This protein binds this small molecule.
Small molecule (SMILES): CC(=O)N[C@@H]1[C@@H](O)[C@H](O)[C@@H](CO)O[C@H]1O

Sequence of chain 1.B:
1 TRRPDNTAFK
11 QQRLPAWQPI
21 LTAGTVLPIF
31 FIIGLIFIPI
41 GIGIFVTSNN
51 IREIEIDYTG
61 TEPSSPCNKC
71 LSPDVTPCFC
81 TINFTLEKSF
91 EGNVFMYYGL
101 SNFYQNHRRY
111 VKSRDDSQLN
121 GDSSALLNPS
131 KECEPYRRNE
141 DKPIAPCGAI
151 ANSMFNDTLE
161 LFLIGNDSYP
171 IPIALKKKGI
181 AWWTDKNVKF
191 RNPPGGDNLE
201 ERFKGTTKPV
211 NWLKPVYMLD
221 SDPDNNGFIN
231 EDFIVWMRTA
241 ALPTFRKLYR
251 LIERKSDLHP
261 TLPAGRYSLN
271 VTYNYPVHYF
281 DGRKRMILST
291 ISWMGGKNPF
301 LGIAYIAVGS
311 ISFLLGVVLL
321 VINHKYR

Binding-site contacts:
Ligand atom C2 contacts residue ASN270 of chain 1.B at 2.5 Å.
Ligand atom C3 contacts residue ASN270 of chain 1.B at 3.8 Å.
Ligand atom C7 contacts residue PHE79 of chain 1.B at 3.9 Å (hydrophobic).
Ligand atom C2 contacts residue PHE79 of chain 1.B at 4.4 Å (hydrophobic).
Ligand atom C1 contacts residue ASN270 of chain 1.B at 1.4 Å.
Ligand atom C7 contacts residue ASN270 of chain 1.B at 4.4 Å.
Ligand atom O5 contacts residue ASN270 of chain 1.B at 2.4 Å (h-bond).
Ligand atom C1 contacts residue PHE162 of chain 1.B at 4.3 Å (hydrophobic).
Ligand atom O7 contacts residue PHE79 of chain 1.B at 2.9 Å.
Ligand atom C5 contacts residue ASN270 of chain 1.B at 3.6 Å.
Ligand atom C6 contacts residue ASN270 of chain 1.B at 4.3 Å.
Ligand atom O3 contacts residue ASN270 of chain 1.B at 4.1 Å.
Ligand atom C4 contacts residue ASN270 of chain 1.B at 4.2 Å.
Ligand atom O3 contacts residue PHE79 of chain 1.B at 4.0 Å.
Ligand atom N2 contacts residue ASN270 of chain 1.B at 3.2 Å (h-bond).